The protein below binds the small molecule below.
Small molecule (SMILES): O=[N+]([O-])c1ccccc1

Sequence of chain 1.E:
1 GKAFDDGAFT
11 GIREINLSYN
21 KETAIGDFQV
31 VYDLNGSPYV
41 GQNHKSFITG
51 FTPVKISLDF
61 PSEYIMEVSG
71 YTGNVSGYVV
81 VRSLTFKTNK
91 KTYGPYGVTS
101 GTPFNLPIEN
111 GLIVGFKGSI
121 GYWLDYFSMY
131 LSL

Binding-site contacts:
Ligand atom C2 contacts residue TYR78 of chain 1.E at 3.7 Å (hydrophobic).
Ligand atom O2 contacts residue TYR122 of chain 1.E at 4.2 Å.
Ligand atom O2 contacts residue TRP123 of chain 1.E at 4.1 Å.
Ligand atom N1 contacts residue SER76 of chain 1.E at 4.3 Å.
Ligand atom C5 contacts residue TRP123 of chain 1.E at 3.8 Å (hydrophobic).
Ligand atom C5 contacts residue SER76 of chain 1.E at 4.2 Å.
Ligand atom C5 contacts residue TYR122 of chain 1.E at 3.3 Å (hydrophobic).
Ligand atom C1 contacts residue GLA1 of chain 1.Q at 3.6 Å.
Ligand atom C4 contacts residue TYR122 of chain 1.E at 3.6 Å (hydrophobic).
Ligand atom C1 contacts residue TYR122 of chain 1.E at 4.2 Å (hydrophobic).
Ligand atom C3 contacts residue TYR78 of chain 1.E at 3.4 Å (hydrophobic).
Ligand atom C3 contacts residue TYR122 of chain 1.E at 4.2 Å (hydrophobic).
Ligand atom O2 contacts residue SER76 of chain 1.E at 3.2 Å (h-bond).
Ligand atom O1 contacts residue TYR122 of chain 1.E at 4.1 Å.
Ligand atom N1 contacts residue TYR122 of chain 1.E at 3.8 Å.
Ligand atom C6 contacts residue GLA1 of chain 1.Q at 4.1 Å.
Ligand atom C5 contacts residue GLA1 of chain 1.Q at 3.7 Å.
Ligand atom C3 contacts residue GLA1 of chain 1.Q at 1.4 Å.
Ligand atom C2 contacts residue TYR122 of chain 1.E at 4.5 Å (hydrophobic).
Ligand atom C4 contacts residue TYR78 of chain 1.E at 3.6 Å (hydrophobic).
Ligand atom C6 contacts residue TYR122 of chain 1.E at 3.6 Å (hydrophobic).
Ligand atom C5 contacts residue TYR78 of chain 1.E at 4.2 Å (hydrophobic).
Ligand atom C1 contacts residue TYR78 of chain 1.E at 4.4 Å (hydrophobic).
Ligand atom C4 contacts residue TRP123 of chain 1.E at 3.9 Å (hydrophobic).
Ligand atom C2 contacts residue GLA1 of chain 1.Q at 2.4 Å.
Ligand atom C4 contacts residue GLA1 of chain 1.Q at 2.4 Å.